Binding-site contacts:
Ligand atom C2 contacts residue ASN44 of chain 41.E at 2.5 Å.
Ligand atom C8 contacts residue THR146 of chain 41.E at 4.1 Å.
Ligand atom C5 contacts residue ASN44 of chain 41.E at 3.7 Å.
Ligand atom C7 contacts residue LEU108 of chain 41.E at 3.6 Å (hydrophobic).
Ligand atom C6 contacts residue GLU55 of chain 2.E at 3.5 Å.
Ligand atom O7 contacts residue LEU108 of chain 41.E at 3.7 Å.
Ligand atom C7 contacts residue ASN44 of chain 41.E at 3.4 Å.
Ligand atom C4 contacts residue ASN44 of chain 41.E at 4.3 Å.
Ligand atom C2 contacts residue LEU108 of chain 41.E at 3.5 Å (hydrophobic).
Ligand atom C1 contacts residue LEU108 of chain 41.E at 3.9 Å (hydrophobic).
Ligand atom C6 contacts residue ARG110 of chain 41.E at 3.5 Å.
Ligand atom O6 contacts residue GLU55 of chain 2.E at 3.7 Å.
Ligand atom C8 contacts residue VAL62 of chain 41.E at 3.8 Å (hydrophobic).
Ligand atom C5 contacts residue ARG110 of chain 41.E at 4.4 Å.
Ligand atom O3 contacts residue LEU108 of chain 41.E at 4.0 Å.
Ligand atom O5 contacts residue ASN44 of chain 41.E at 2.4 Å (h-bond).
Ligand atom C3 contacts residue LEU108 of chain 41.E at 3.5 Å (hydrophobic).
Ligand atom C7 contacts residue THR146 of chain 41.E at 4.2 Å.
Ligand atom C3 contacts residue ASN44 of chain 41.E at 3.8 Å.
Ligand atom O6 contacts residue VAL45 of chain 41.E at 3.9 Å.
Ligand atom N2 contacts residue LEU108 of chain 41.E at 2.7 Å (h-bond).
Ligand atom O6 contacts residue ARG110 of chain 41.E at 2.9 Å (salt-bridge).
Ligand atom C8 contacts residue ILE109 of chain 41.E at 3.8 Å (hydrophobic).
Ligand atom N2 contacts residue ILE109 of chain 41.E at 4.5 Å.
Ligand atom C1 contacts residue ASN44 of chain 41.E at 1.4 Å.
Ligand atom O7 contacts residue ASN44 of chain 41.E at 3.7 Å.
Ligand atom C8 contacts residue LEU108 of chain 41.E at 3.7 Å (hydrophobic).
Ligand atom C8 contacts residue ASN44 of chain 41.E at 4.5 Å.
Ligand atom N2 contacts residue ASN44 of chain 41.E at 2.9 Å (h-bond).
Ligand atom O7 contacts residue THR146 of chain 41.E at 3.3 Å.

Sequence of chain 41.E:
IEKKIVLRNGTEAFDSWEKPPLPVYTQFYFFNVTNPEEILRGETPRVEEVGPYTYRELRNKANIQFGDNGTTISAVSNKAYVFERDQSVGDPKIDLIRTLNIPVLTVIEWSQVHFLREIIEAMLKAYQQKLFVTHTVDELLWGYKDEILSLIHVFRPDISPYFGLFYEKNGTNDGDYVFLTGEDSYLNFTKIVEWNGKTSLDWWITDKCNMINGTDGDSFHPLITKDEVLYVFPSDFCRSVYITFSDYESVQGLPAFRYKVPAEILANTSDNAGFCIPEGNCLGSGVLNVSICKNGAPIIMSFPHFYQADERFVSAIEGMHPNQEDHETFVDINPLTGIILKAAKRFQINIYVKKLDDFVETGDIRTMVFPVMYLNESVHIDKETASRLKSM

Sequence of chain 2.E:
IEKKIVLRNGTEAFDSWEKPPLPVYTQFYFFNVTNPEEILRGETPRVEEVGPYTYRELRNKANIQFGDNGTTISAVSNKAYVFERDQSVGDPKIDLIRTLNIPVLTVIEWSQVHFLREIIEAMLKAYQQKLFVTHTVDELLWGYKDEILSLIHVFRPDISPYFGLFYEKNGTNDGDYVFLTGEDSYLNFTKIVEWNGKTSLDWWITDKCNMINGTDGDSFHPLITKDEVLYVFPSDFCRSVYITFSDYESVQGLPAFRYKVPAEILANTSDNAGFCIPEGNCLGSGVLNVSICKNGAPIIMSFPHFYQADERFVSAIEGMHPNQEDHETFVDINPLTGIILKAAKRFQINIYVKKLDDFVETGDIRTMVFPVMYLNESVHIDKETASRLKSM

This protein binds this small molecule.
Small molecule (SMILES): CC(=O)N[C@H]1[C@H](O[C@H]2[C@H](O)[C@@H](NC(C)=O)CO[C@@H]2CO)O[C@H](CO)[C@@H](O[C@@H]2O[C@H](CO)[C@@H](O)[C@H](O[C@H]3O[C@H](CO)[C@@H](O)[C@H](O)[C@@H]3O)[C@@H]2O)[C@@H]1O